Binding-site contacts:
Ligand atom O4P contacts residue SER116 of chain 2.S at 2.9 Å (h-bond).
Ligand atom P contacts residue THR115 of chain 2.S at 3.7 Å.
Ligand atom O1P contacts residue ASN32 of chain 2.S at 3.4 Å (h-bond).
Ligand atom N2 contacts residue GLU117 of chain 2.S at 3.2 Å (salt-bridge).
Ligand atom N2 contacts residue ZN1 of chain 2.EB at 2.7 Å.
Ligand atom O1 contacts residue ASN32 of chain 2.S at 3.9 Å.
Ligand atom O1P contacts residue ASN29 of chain 2.S at 3.8 Å.
Ligand atom O1 contacts residue HIS143 of chain 2.S at 3.1 Å (h-bond).
Ligand atom C1 contacts residue GLY31 of chain 2.S at 3.8 Å.
Ligand atom O4P contacts residue THR115 of chain 2.S at 3.8 Å.
Ligand atom N2 contacts residue HIS141 of chain 2.S at 4.0 Å.
Ligand atom O2 contacts residue GLU117 of chain 2.S at 2.6 Å (salt-bridge).
Ligand atom O2P contacts residue GLY31 of chain 2.S at 3.4 Å (h-bond).
Ligand atom C2 contacts residue ASN32 of chain 2.S at 3.8 Å.
Ligand atom O3P contacts residue GLY76 of chain 2.S at 3.0 Å (h-bond).
Ligand atom O1 contacts residue HIS212 of chain 2.S at 4.0 Å.
Ligand atom O2P contacts residue ASN32 of chain 2.S at 2.7 Å (h-bond).
Ligand atom C1 contacts residue ZN1 of chain 2.EB at 2.6 Å.
Ligand atom O2 contacts residue HIS141 of chain 2.S at 3.1 Å (h-bond).
Ligand atom O1 contacts residue ZN1 of chain 2.EB at 2.0 Å.
Ligand atom O3P contacts residue GLY74 of chain 2.S at 3.9 Å.
Ligand atom O2P contacts residue THR115 of chain 2.S at 2.5 Å (h-bond).
Ligand atom N2 contacts residue ASN32 of chain 2.S at 3.7 Å.
Ligand atom O3P contacts residue SER75 of chain 2.S at 4.0 Å.
Ligand atom O2 contacts residue ZN1 of chain 2.EB at 2.1 Å.
Ligand atom C1 contacts residue ASN32 of chain 2.S at 3.5 Å.
Ligand atom C1 contacts residue HIS141 of chain 2.S at 3.9 Å.
Ligand atom O3P contacts residue ASN29 of chain 2.S at 2.7 Å (h-bond).
Ligand atom O1 contacts residue HIS141 of chain 2.S at 3.3 Å (h-bond).
Ligand atom O4P contacts residue SER75 of chain 2.S at 3.3 Å (h-bond).
Ligand atom P contacts residue ASN29 of chain 2.S at 3.6 Å.
Ligand atom O1 contacts residue GLY31 of chain 2.S at 2.8 Å (h-bond).
Ligand atom P contacts residue GLY76 of chain 2.S at 3.9 Å.
Ligand atom O1 contacts residue GLY30 of chain 2.S at 3.6 Å.
Ligand atom O2 contacts residue HIS212 of chain 2.S at 2.9 Å (h-bond).
Ligand atom O1P contacts residue SER116 of chain 2.S at 3.8 Å.
Ligand atom N2 contacts residue HIS212 of chain 2.S at 4.0 Å.
Ligand atom P contacts residue ASN32 of chain 2.S at 3.8 Å.
Ligand atom C2 contacts residue ASN29 of chain 2.S at 3.3 Å.
Ligand atom O4P contacts residue GLY76 of chain 2.S at 3.5 Å (h-bond).

Sequence of chain 2.S:
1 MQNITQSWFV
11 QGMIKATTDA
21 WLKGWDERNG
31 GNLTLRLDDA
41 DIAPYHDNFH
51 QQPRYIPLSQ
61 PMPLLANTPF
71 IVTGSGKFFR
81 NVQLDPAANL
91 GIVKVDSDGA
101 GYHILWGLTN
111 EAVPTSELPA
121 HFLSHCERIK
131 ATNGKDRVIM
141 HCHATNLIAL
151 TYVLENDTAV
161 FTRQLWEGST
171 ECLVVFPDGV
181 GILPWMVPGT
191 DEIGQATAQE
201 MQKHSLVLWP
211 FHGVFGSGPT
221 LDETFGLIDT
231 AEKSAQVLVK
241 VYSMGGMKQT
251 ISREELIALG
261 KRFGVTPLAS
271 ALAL

This protein binds this small molecule.
Small molecule (SMILES): O=C(COP(=O)(O)O)NO